Binding-site contacts:
Ligand atom O3P contacts residue ARG207 of chain 12.A at 3.5 Å.
Ligand atom O2P contacts residue ASN206 of chain 12.A at 3.5 Å (h-bond).
Ligand atom C1' contacts residue ALA227 of chain 12.A at 3.5 Å (hydrophobic).
Ligand atom O3P contacts residue SER210 of chain 12.A at 2.4 Å (h-bond).
Ligand atom C3' contacts residue ALA227 of chain 12.A at 3.7 Å (hydrophobic).
Ligand atom P contacts residue THR226 of chain 12.A at 3.9 Å.
Ligand atom O1P contacts residue SER210 of chain 12.A at 2.7 Å (h-bond).
Ligand atom C2 contacts residue SER210 of chain 12.A at 3.8 Å.
Ligand atom C2 contacts residue HIS105 of chain 12.A at 3.0 Å.
Ligand atom O2P contacts residue SER210 of chain 12.A at 2.4 Å (h-bond).
Ligand atom C3 contacts residue GLY208 of chain 12.A at 3.7 Å.
Ligand atom O2P contacts residue ARG207 of chain 12.A at 4.3 Å.
Ligand atom C2' contacts residue HIS105 of chain 12.A at 3.9 Å.
Ligand atom C1' contacts residue ILE228 of chain 12.A at 4.0 Å (hydrophobic).
Ligand atom C1 contacts residue SER210 of chain 12.A at 3.3 Å.
Ligand atom C3 contacts residue LEU87 of chain 12.A at 3.2 Å (hydrophobic).
Ligand atom O1P contacts residue GLY208 of chain 12.A at 3.9 Å.
Ligand atom P contacts residue SER210 of chain 12.A at 1.4 Å.
Ligand atom C3' contacts residue ILE228 of chain 12.A at 3.3 Å (hydrophobic).
Ligand atom P contacts residue ASN206 of chain 12.A at 3.9 Å.
Ligand atom P contacts residue GLY208 of chain 12.A at 3.8 Å.
Ligand atom P contacts residue HIS105 of chain 12.A at 4.0 Å.
Ligand atom C1' contacts residue THR226 of chain 12.A at 3.1 Å.
Ligand atom C3 contacts residue SER210 of chain 12.A at 3.5 Å.
Ligand atom C1 contacts residue GLY208 of chain 12.A at 4.2 Å.
Ligand atom C3' contacts residue ASN206 of chain 12.A at 4.3 Å.
Ligand atom O3P contacts residue ASN206 of chain 12.A at 3.1 Å (h-bond).
Ligand atom C1 contacts residue ARG207 of chain 12.A at 4.1 Å.
Ligand atom O1P contacts residue HIS105 of chain 12.A at 4.1 Å.
Ligand atom C3 contacts residue VAL106 of chain 12.A at 4.3 Å (hydrophobic).
Ligand atom O2P contacts residue THR226 of chain 12.A at 3.3 Å (h-bond).
Ligand atom C1 contacts residue HIS105 of chain 12.A at 3.9 Å.
Ligand atom O3P contacts residue GLY208 of chain 12.A at 2.6 Å (h-bond).
Ligand atom C1' contacts residue SER210 of chain 12.A at 3.1 Å.
Ligand atom P contacts residue ARG207 of chain 12.A at 4.0 Å.
Ligand atom C2' contacts residue ALA227 of chain 12.A at 3.9 Å (hydrophobic).
Ligand atom O3P contacts residue ASN209 of chain 12.A at 3.1 Å (h-bond).
Ligand atom C2' contacts residue THR226 of chain 12.A at 3.4 Å.
Ligand atom C2' contacts residue SER210 of chain 12.A at 3.2 Å.
Ligand atom O1P contacts residue ARG207 of chain 12.A at 3.5 Å.

Sequence of chain 12.A:
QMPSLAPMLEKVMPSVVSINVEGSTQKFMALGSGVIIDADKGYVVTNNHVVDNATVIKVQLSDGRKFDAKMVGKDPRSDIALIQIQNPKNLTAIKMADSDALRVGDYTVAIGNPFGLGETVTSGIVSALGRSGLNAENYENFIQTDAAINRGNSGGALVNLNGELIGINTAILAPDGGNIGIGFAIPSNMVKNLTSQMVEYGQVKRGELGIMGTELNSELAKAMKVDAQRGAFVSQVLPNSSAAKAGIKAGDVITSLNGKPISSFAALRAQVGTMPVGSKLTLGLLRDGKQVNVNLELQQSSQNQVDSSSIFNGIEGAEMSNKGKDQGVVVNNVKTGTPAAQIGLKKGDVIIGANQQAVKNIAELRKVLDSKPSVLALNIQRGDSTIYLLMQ

This small molecule binds to this protein.
Small molecule (SMILES): CC(C)O[PH](=O)OC(C)C